Sequence of chain 6.D:
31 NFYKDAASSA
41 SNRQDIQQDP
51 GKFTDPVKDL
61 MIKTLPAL

Binding-site contacts:
Ligand atom N1 contacts residue LYS58 of chain 6.D at 4.0 Å.
Ligand atom C6 contacts residue TRP38 of chain 6.B at 3.9 Å (hydrophobic).
Ligand atom N1 contacts residue TRP38 of chain 6.B at 4.1 Å.
Ligand atom C4 contacts residue TRP38 of chain 6.B at 4.1 Å (hydrophobic).
Ligand atom O6 contacts residue LYS58 of chain 6.D at 4.2 Å.
Ligand atom C8 contacts residue TRP38 of chain 6.B at 4.1 Å (hydrophobic).
Ligand atom N7 contacts residue TRP38 of chain 6.B at 3.7 Å.
Ligand atom O6 contacts residue TRP38 of chain 6.B at 3.7 Å.
Ligand atom N9 contacts residue TRP38 of chain 6.B at 4.4 Å.
Ligand atom N3 contacts residue TRP38 of chain 6.B at 4.3 Å.
Ligand atom C5 contacts residue TRP38 of chain 6.B at 3.9 Å (hydrophobic).
Ligand atom C2 contacts residue TRP38 of chain 6.B at 4.2 Å (hydrophobic).

This protein binds this small molecule.
Small molecule (SMILES): Nc1nc2[nH]cnc2c(=O)[nH]1

Sequence of chain 6.B:
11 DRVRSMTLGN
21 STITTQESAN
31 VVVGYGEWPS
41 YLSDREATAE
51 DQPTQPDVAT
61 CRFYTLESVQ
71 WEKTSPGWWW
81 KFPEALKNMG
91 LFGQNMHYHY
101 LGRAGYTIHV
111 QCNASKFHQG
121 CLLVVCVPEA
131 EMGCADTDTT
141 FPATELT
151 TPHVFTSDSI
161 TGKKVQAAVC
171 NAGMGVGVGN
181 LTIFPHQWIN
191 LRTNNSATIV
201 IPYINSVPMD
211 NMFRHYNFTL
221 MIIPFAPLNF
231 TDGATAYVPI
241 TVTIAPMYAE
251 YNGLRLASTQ